Sequence of chain 1.E:
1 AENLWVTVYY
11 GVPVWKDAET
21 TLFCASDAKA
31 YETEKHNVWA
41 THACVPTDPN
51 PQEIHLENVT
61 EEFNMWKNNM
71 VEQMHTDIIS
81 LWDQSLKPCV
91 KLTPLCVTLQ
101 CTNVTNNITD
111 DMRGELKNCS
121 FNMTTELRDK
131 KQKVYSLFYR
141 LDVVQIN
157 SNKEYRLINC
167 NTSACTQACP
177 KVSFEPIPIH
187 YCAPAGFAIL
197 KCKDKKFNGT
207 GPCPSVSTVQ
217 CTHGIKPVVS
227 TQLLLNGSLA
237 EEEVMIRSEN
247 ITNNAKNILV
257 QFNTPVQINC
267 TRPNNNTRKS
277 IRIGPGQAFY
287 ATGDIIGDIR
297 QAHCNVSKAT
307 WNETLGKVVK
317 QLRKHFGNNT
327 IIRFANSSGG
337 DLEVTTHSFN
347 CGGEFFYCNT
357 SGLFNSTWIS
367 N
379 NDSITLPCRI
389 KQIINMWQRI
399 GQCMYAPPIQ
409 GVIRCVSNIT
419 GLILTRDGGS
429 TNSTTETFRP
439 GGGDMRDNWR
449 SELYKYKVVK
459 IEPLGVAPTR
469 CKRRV

A small-molecule ligand and the protein it binds are described below.
Small molecule (SMILES): CC(=O)N[C@H]1[C@H](O[C@H]2[C@H](O)[C@@H](NC(C)=O)CO[C@@H]2CO)O[C@H](CO)[C@@H](O[C@@H]2O[C@H](CO)[C@@H](O)[C@H](O)[C@@H]2O)[C@@H]1O

Binding-site contacts:
Ligand atom C8 contacts residue ASN416 of chain 1.E at 3.4 Å.
Ligand atom C3 contacts residue ASN416 of chain 1.E at 3.8 Å.
Ligand atom C7 contacts residue ASN416 of chain 1.E at 3.4 Å.
Ligand atom O7 contacts residue ASN232 of chain 1.E at 3.5 Å (h-bond).
Ligand atom C2 contacts residue ASN416 of chain 1.E at 2.4 Å.
Ligand atom C4 contacts residue ASN416 of chain 1.E at 4.2 Å.
Ligand atom O5 contacts residue PRO261 of chain 1.E at 3.7 Å.
Ligand atom N2 contacts residue ASN416 of chain 1.E at 2.9 Å (h-bond).
Ligand atom O6 contacts residue PRO261 of chain 1.E at 3.7 Å.
Ligand atom C1 contacts residue ASN416 of chain 1.E at 1.4 Å.
Ligand atom O7 contacts residue ASN416 of chain 1.E at 4.3 Å.
Ligand atom O7 contacts residue NAG1 of chain 1.EA at 3.3 Å (h-bond).
Ligand atom C7 contacts residue ASN232 of chain 1.E at 4.1 Å.
Ligand atom O5 contacts residue ASN416 of chain 1.E at 2.4 Å (h-bond).
Ligand atom C7 contacts residue NAG1 of chain 1.EA at 4.5 Å.
Ligand atom C5 contacts residue ASN416 of chain 1.E at 3.7 Å.
Ligand atom C6 contacts residue PRO261 of chain 1.E at 4.2 Å (hydrophobic).